Binding-site contacts:
Ligand atom CB contacts residue LEU81 of chain 1.A at 3.5 Å (hydrophobic).
Ligand atom O contacts residue ILE66 of chain 1.A at 3.4 Å.
Ligand atom C contacts residue TYR159 of chain 1.A at 3.6 Å (hydrophobic).
Ligand atom CB contacts residue TYR99 of chain 1.A at 3.3 Å (hydrophobic).
Ligand atom N contacts residue TYR7 of chain 1.A at 3.0 Å (h-bond).
Ligand atom CA contacts residue TYR171 of chain 1.A at 3.5 Å (hydrophobic).
Ligand atom CB contacts residue SER77 of chain 1.A at 3.5 Å.
Ligand atom CA contacts residue TYR7 of chain 1.A at 3.2 Å (hydrophobic).
Ligand atom OH contacts residue SER116 of chain 1.A at 2.7 Å (h-bond).
Ligand atom O contacts residue TYR84 of chain 1.A at 3.3 Å (h-bond).
Ligand atom C contacts residue TYR7 of chain 1.A at 3.2 Å (hydrophobic).
Ligand atom CZ contacts residue SER116 of chain 1.A at 3.5 Å.
Ligand atom CA contacts residue TYR99 of chain 1.A at 3.3 Å (hydrophobic).
Ligand atom CD2 contacts residue THR73 of chain 1.A at 3.5 Å.
Ligand atom N contacts residue TYR7 of chain 1.A at 3.3 Å (h-bond).
Ligand atom CD1 contacts residue THR69 of chain 1.A at 3.5 Å.
Ligand atom N contacts residue TYR99 of chain 1.A at 3.0 Å (h-bond).
Ligand atom CG contacts residue LEU163 of chain 1.A at 3.4 Å (hydrophobic).
Ligand atom OE1 contacts residue ARG97 of chain 1.A at 2.9 Å (salt-bridge).
Ligand atom OE1 contacts residue ARG156 of chain 1.A at 3.4 Å.
Ligand atom O contacts residue TYR159 of chain 1.A at 2.6 Å (h-bond).
Ligand atom CD contacts residue TYR159 of chain 1.A at 3.5 Å (hydrophobic).
Ligand atom O contacts residue LYS146 of chain 1.A at 2.9 Å (salt-bridge).
Ligand atom C contacts residue TYR84 of chain 1.A at 3.4 Å (hydrophobic).
Ligand atom OH contacts residue TYR74 of chain 1.A at 3.1 Å (h-bond).
Ligand atom CD2 contacts residue ARG62 of chain 1.A at 3.6 Å.
Ligand atom CE1 contacts residue TYR74 of chain 1.A at 3.6 Å (hydrophobic).
Ligand atom CG contacts residue ASN63 of chain 1.A at 3.5 Å.
Ligand atom CD1 contacts residue SER77 of chain 1.A at 3.3 Å.
Ligand atom OXT contacts residue TYR84 of chain 1.A at 2.7 Å (h-bond).
Ligand atom O contacts residue TYR159 of chain 1.A at 3.5 Å.
Ligand atom OXT contacts residue THR143 of chain 1.A at 2.7 Å (h-bond).
Ligand atom CD contacts residue ASN63 of chain 1.A at 3.1 Å.
Ligand atom N contacts residue SER77 of chain 1.A at 3.0 Å (h-bond).
Ligand atom O contacts residue TYR7 of chain 1.A at 3.4 Å.
Ligand atom O contacts residue ASN80 of chain 1.A at 2.9 Å (h-bond).
Ligand atom N contacts residue TYR171 of chain 1.A at 2.7 Å (h-bond).
Ligand atom CD contacts residue TYR7 of chain 1.A at 3.5 Å (hydrophobic).
Ligand atom O contacts residue TRP147 of chain 1.A at 3.0 Å (h-bond).
Ligand atom O contacts residue LYS146 of chain 1.A at 3.4 Å.

Sequence of chain 1.A:
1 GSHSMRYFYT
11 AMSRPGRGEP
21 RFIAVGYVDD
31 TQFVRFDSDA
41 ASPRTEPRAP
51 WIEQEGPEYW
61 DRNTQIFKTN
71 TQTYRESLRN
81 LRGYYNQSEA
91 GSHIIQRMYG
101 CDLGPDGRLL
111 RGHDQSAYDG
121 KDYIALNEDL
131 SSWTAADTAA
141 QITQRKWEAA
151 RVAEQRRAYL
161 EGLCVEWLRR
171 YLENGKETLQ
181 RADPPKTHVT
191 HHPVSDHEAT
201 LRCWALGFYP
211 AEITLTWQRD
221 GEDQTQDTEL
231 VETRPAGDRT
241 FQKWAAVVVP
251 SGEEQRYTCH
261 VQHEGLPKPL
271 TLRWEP

The protein below binds the small molecule below.
Small molecule (SMILES): CC(C)C[C@H](NC(=O)[C@H](C)NC(=O)CNC(=O)[C@H](CCC(N)=O)NC(=O)[C@@H]1CCCN1C(=O)[C@H](CC(C)C)NC(=O)[C@@H]1CCCN1C(=O)[C@H](CCC(=O)O)NC(=O)[C@@H]1CCCN1C(=O)[C@@H](N)CC(C)C)C(=O)N[C@H](C(=O)N[C@@H](C)C(=O)N[C@@H](Cc1ccc(O)cc1)C(=O)O)[C@@H](C)O